Binding-site contacts:
Ligand atom C1 contacts residue THR156 of chain 1.F at 3.3 Å.
Ligand atom O6 contacts residue GLU150 of chain 1.F at 2.8 Å.
Ligand atom C5 contacts residue GLU150 of chain 1.F at 3.9 Å.
Ligand atom N2 contacts residue THR156 of chain 1.F at 3.5 Å.
Ligand atom C1 contacts residue SER151 of chain 1.F at 3.8 Å.
Ligand atom O5 contacts residue ASN154 of chain 1.F at 2.4 Å (h-bond).
Ligand atom C3 contacts residue THR156 of chain 1.F at 4.3 Å.
Ligand atom C2 contacts residue ASN154 of chain 1.F at 2.5 Å.
Ligand atom C7 contacts residue THR156 of chain 1.F at 4.4 Å.
Ligand atom O5 contacts residue SER151 of chain 1.F at 3.6 Å (h-bond).
Ligand atom C7 contacts residue ASN154 of chain 1.F at 3.2 Å.
Ligand atom C5 contacts residue ALA147 of chain 1.F at 4.2 Å (hydrophobic).
Ligand atom C5 contacts residue ASN154 of chain 1.F at 3.7 Å.
Ligand atom C6 contacts residue ALA147 of chain 1.F at 3.6 Å (hydrophobic).
Ligand atom C8 contacts residue ASN154 of chain 1.F at 4.5 Å.
Ligand atom O7 contacts residue ASN154 of chain 1.F at 3.0 Å.
Ligand atom N2 contacts residue ASN154 of chain 1.F at 2.9 Å (h-bond).
Ligand atom O5 contacts residue THR156 of chain 1.F at 4.3 Å.
Ligand atom C6 contacts residue GLU150 of chain 1.F at 3.6 Å.
Ligand atom C4 contacts residue ASN154 of chain 1.F at 4.2 Å.
Ligand atom O5 contacts residue ALA147 of chain 1.F at 4.4 Å.
Ligand atom C5 contacts residue SER151 of chain 1.F at 4.3 Å.
Ligand atom O5 contacts residue GLU150 of chain 1.F at 2.8 Å.
Ligand atom C1 contacts residue ASN154 of chain 1.F at 1.4 Å.
Ligand atom O6 contacts residue ALA147 of chain 1.F at 4.3 Å.
Ligand atom C1 contacts residue GLU150 of chain 1.F at 3.5 Å.
Ligand atom C3 contacts residue ASN154 of chain 1.F at 3.8 Å.
Ligand atom C2 contacts residue THR156 of chain 1.F at 3.8 Å.

This protein binds this small molecule.
Small molecule (SMILES): CC(=O)N[C@@H]1[C@@H](O)[C@H](O)[C@@H](CO)O[C@H]1O

Sequence of chain 1.F:
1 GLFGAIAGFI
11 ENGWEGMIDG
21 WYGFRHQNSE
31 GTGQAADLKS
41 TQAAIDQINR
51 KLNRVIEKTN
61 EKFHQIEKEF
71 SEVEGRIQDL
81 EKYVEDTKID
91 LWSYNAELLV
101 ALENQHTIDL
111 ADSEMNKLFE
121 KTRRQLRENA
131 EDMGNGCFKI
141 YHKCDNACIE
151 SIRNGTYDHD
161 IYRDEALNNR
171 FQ